The protein below binds the small molecule below.
Small molecule (SMILES): CC(=O)N[C@@H]1[C@@H](O)[C@H](O)[C@@H](CO)O[C@H]1O

Sequence of chain 1.A:
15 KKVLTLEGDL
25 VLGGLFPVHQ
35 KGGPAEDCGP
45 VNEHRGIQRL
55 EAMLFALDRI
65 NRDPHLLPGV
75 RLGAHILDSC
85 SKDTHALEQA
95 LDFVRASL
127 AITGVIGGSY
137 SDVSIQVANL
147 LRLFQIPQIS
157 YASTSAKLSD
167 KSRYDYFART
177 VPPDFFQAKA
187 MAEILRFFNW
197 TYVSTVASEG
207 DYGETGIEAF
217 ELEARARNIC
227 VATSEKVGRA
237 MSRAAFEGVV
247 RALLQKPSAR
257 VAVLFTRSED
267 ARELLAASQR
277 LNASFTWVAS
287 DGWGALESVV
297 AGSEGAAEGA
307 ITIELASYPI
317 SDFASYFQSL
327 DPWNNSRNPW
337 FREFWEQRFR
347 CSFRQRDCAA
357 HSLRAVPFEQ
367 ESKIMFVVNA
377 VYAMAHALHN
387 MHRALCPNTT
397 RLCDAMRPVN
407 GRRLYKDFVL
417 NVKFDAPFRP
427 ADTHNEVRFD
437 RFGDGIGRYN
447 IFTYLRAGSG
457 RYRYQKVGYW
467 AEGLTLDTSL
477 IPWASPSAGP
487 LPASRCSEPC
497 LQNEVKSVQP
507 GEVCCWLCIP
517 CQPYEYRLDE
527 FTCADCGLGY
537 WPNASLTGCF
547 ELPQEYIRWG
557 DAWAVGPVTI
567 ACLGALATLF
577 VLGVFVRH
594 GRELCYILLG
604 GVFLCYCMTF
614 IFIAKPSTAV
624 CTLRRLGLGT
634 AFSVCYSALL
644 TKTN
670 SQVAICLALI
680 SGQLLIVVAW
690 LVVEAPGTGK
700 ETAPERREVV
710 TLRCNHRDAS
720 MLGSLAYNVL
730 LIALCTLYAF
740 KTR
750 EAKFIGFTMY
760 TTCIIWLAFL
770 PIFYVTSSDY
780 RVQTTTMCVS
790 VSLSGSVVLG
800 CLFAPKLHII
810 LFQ

Binding-site contacts:
Ligand atom C2 contacts residue ASN330 of chain 1.A at 2.5 Å.
Ligand atom C1 contacts residue ASN330 of chain 1.A at 1.4 Å.
Ligand atom C5 contacts residue ASN330 of chain 1.A at 3.7 Å.
Ligand atom C3 contacts residue ASN330 of chain 1.A at 3.8 Å.
Ligand atom O6 contacts residue TRP329 of chain 1.A at 3.4 Å.
Ligand atom C8 contacts residue ASN330 of chain 1.A at 3.8 Å.
Ligand atom C1 contacts residue ASP327 of chain 1.A at 4.0 Å.
Ligand atom O5 contacts residue ASP327 of chain 1.A at 4.4 Å.
Ligand atom C4 contacts residue ASN330 of chain 1.A at 4.3 Å.
Ligand atom N2 contacts residue ASN330 of chain 1.A at 3.0 Å (h-bond).
Ligand atom C7 contacts residue ASN330 of chain 1.A at 3.7 Å.
Ligand atom O5 contacts residue ASN330 of chain 1.A at 2.4 Å (h-bond).